The protein below binds the small molecule below.
Small molecule (SMILES): Cc1c(Cl)c(OCC(=O)N2CCN(C)CC2)nc2sc(C(=O)NC3CC3)c(N)c12

Sequence of chain 1.A:
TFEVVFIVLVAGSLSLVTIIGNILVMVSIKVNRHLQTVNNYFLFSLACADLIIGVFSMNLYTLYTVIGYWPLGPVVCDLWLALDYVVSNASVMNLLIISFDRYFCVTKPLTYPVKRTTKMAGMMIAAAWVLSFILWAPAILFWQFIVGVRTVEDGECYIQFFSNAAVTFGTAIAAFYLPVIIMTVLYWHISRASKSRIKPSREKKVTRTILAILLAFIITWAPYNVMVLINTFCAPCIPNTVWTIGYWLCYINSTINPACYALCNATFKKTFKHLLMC

Binding-site contacts:
Ligand atom C24 contacts residue TYR85 of chain 1.A at 4.0 Å (hydrophobic).
Ligand atom C28 contacts residue THR301 of chain 1.A at 3.6 Å.
Ligand atom C03 contacts residue TYR182 of chain 1.A at 4.0 Å (hydrophobic).
Ligand atom N05 contacts residue TYR182 of chain 1.A at 4.2 Å.
Ligand atom C24 contacts residue TYR88 of chain 1.A at 4.1 Å (hydrophobic).
Ligand atom C28 contacts residue THR89 of chain 1.A at 3.5 Å.
Ligand atom C27 contacts residue TYR85 of chain 1.A at 4.1 Å (hydrophobic).
Ligand atom O11 contacts residue TYR182 of chain 1.A at 3.5 Å.
Ligand atom N26 contacts residue TYR88 of chain 1.A at 3.8 Å.
Ligand atom C29 contacts residue TYR88 of chain 1.A at 4.1 Å (hydrophobic).
Ligand atom N19 contacts residue TRP300 of chain 1.A at 3.6 Å.
Ligand atom O25 contacts residue TYR85 of chain 1.A at 2.9 Å (h-bond).
Ligand atom O25 contacts residue TRP300 of chain 1.A at 3.8 Å.
Ligand atom C24 contacts residue TRP300 of chain 1.A at 3.7 Å (hydrophobic).
Ligand atom C10 contacts residue TYR182 of chain 1.A at 3.9 Å (hydrophobic).
Ligand atom C13 contacts residue TRP300 of chain 1.A at 3.9 Å (hydrophobic).
Ligand atom C12 contacts residue TYR182 of chain 1.A at 3.4 Å (hydrophobic).
Ligand atom C15 contacts residue TRP300 of chain 1.A at 3.8 Å (hydrophobic).
Ligand atom CL1 contacts residue PHE186 of chain 1.A at 3.6 Å.
Ligand atom C15 contacts residue TYR182 of chain 1.A at 3.6 Å (hydrophobic).
Ligand atom S21 contacts residue TRP300 of chain 1.A at 4.0 Å.
Ligand atom C17 contacts residue TYR182 of chain 1.A at 4.0 Å (hydrophobic).
Ligand atom C13 contacts residue TYR182 of chain 1.A at 3.3 Å (hydrophobic).
Ligand atom S21 contacts residue ASN297 of chain 1.A at 3.4 Å (h-bond).
Ligand atom C12 contacts residue TRP300 of chain 1.A at 4.2 Å (hydrophobic).
Ligand atom C28 contacts residue ASN297 of chain 1.A at 3.9 Å.
Ligand atom O09 contacts residue TYR182 of chain 1.A at 3.8 Å.
Ligand atom C20 contacts residue TRP300 of chain 1.A at 3.8 Å (hydrophobic).
Ligand atom C22 contacts residue TRP300 of chain 1.A at 4.0 Å (hydrophobic).
Ligand atom C27 contacts residue TYR88 of chain 1.A at 3.8 Å (hydrophobic).
Ligand atom C29 contacts residue THR89 of chain 1.A at 3.8 Å.
Ligand atom C18 contacts residue TRP300 of chain 1.A at 3.7 Å (hydrophobic).
Ligand atom N23 contacts residue TYR182 of chain 1.A at 3.8 Å.
Ligand atom N26 contacts residue ASN297 of chain 1.A at 4.0 Å.
Ligand atom C27 contacts residue THR89 of chain 1.A at 4.0 Å.
Ligand atom C22 contacts residue TYR182 of chain 1.A at 4.0 Å (hydrophobic).
Ligand atom C17 contacts residue TRP300 of chain 1.A at 3.7 Å (hydrophobic).
Ligand atom C08 contacts residue TYR182 of chain 1.A at 3.9 Å (hydrophobic).
Ligand atom C16 contacts residue TRP300 of chain 1.A at 3.5 Å (hydrophobic).
Ligand atom CL1 contacts residue TYR182 of chain 1.A at 3.9 Å.